The protein below binds the small molecule below.
Small molecule (SMILES): O=C(O)/C=C/c1ccc(O)cc1

Sequence of chain 1.A:
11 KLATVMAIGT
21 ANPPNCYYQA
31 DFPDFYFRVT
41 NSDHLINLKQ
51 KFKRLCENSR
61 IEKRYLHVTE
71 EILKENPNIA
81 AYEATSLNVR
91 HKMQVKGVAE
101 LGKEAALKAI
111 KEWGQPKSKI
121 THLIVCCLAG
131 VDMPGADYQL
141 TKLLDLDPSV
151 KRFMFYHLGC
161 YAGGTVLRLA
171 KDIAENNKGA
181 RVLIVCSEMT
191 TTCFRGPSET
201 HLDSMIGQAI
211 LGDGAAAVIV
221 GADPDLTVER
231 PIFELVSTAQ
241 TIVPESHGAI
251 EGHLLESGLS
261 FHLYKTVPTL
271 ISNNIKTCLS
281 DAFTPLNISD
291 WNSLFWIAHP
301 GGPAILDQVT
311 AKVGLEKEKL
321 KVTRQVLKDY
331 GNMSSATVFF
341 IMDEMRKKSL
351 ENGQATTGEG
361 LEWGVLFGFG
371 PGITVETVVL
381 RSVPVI

Binding-site contacts:
Ligand atom C6' contacts residue LEU128 of chain 1.B at 3.7 Å (hydrophobic).
Ligand atom C6' contacts residue PHE261 of chain 1.B at 3.9 Å (hydrophobic).
Ligand atom C2' contacts residue GLY252 of chain 1.B at 4.3 Å.
Ligand atom C1 contacts residue GLY159 of chain 1.B at 4.0 Å.
Ligand atom C1' contacts residue MET133 of chain 1.A at 4.2 Å (hydrophobic).
Ligand atom O4' contacts residue CYS193 of chain 1.B at 3.2 Å.
Ligand atom C5' contacts residue LEU128 of chain 1.B at 4.0 Å (hydrophobic).
Ligand atom C5' contacts residue LEU211 of chain 1.B at 3.7 Å (hydrophobic).
Ligand atom C2' contacts residue PHE261 of chain 1.B at 4.0 Å (hydrophobic).
Ligand atom C5' contacts residue PHE261 of chain 1.B at 3.6 Å (hydrophobic).
Ligand atom C4' contacts residue SER260 of chain 1.B at 3.3 Å.
Ligand atom C1 contacts residue CYS160 of chain 1.B at 1.8 Å (hydrophobic).
Ligand atom O1 contacts residue GLY370 of chain 1.B at 3.9 Å.
Ligand atom C5' contacts residue LEU259 of chain 1.B at 4.1 Å (hydrophobic).
Ligand atom C1' contacts residue PHE261 of chain 1.B at 4.1 Å (hydrophobic).
Ligand atom C4' contacts residue CYS193 of chain 1.B at 4.1 Å (hydrophobic).
Ligand atom C2' contacts residue SER260 of chain 1.B at 4.2 Å.
Ligand atom C6' contacts residue LEU211 of chain 1.B at 3.9 Å (hydrophobic).
Ligand atom C3' contacts residue GLU251 of chain 1.B at 4.2 Å.
Ligand atom O4' contacts residue LEU259 of chain 1.B at 3.3 Å (h-bond).
Ligand atom C1' contacts residue LEU128 of chain 1.B at 4.0 Å (hydrophobic).
Ligand atom O4' contacts residue SER260 of chain 1.B at 2.8 Å (h-bond).
Ligand atom C3' contacts residue LEU259 of chain 1.B at 4.0 Å (hydrophobic).
Ligand atom C2 contacts residue SER334 of chain 1.B at 4.0 Å.
Ligand atom O1 contacts residue PHE369 of chain 1.B at 4.2 Å.
Ligand atom C3 contacts residue MET133 of chain 1.A at 4.2 Å (hydrophobic).
Ligand atom C4' contacts residue PHE261 of chain 1.B at 3.6 Å (hydrophobic).
Ligand atom C2' contacts residue GLU251 of chain 1.B at 4.2 Å.
Ligand atom C4' contacts residue LEU259 of chain 1.B at 3.7 Å (hydrophobic).
Ligand atom O1 contacts residue GLY159 of chain 1.B at 4.0 Å.
Ligand atom O1 contacts residue PRO371 of chain 1.B at 3.5 Å.
Ligand atom C3' contacts residue SER260 of chain 1.B at 3.0 Å.
Ligand atom C3 contacts residue CYS160 of chain 1.B at 4.1 Å (hydrophobic).
Ligand atom O4' contacts residue PHE261 of chain 1.B at 3.7 Å.
Ligand atom C2 contacts residue CYS160 of chain 1.B at 2.7 Å (hydrophobic).
Ligand atom O1 contacts residue CYS160 of chain 1.B at 2.6 Å (h-bond).
Ligand atom C5' contacts residue CYS193 of chain 1.B at 4.0 Å (hydrophobic).
Ligand atom C3' contacts residue PHE261 of chain 1.B at 3.8 Å (hydrophobic).
Ligand atom C3' contacts residue GLY252 of chain 1.B at 3.9 Å.
Ligand atom C2' contacts residue MET133 of chain 1.A at 4.0 Å (hydrophobic).

Sequence of chain 1.B:
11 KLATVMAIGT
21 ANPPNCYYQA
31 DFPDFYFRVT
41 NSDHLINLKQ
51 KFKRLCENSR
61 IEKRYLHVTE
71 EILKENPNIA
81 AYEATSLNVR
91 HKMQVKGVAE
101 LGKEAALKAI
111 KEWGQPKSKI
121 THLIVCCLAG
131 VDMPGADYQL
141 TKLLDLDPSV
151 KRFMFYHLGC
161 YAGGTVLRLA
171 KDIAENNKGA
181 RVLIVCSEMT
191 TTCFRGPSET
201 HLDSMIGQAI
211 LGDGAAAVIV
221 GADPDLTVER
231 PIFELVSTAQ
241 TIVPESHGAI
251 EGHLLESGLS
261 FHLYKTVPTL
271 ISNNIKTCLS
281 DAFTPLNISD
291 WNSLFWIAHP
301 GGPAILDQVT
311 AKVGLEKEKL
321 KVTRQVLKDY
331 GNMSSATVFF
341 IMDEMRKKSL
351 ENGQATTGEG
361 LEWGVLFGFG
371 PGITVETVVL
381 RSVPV